This small molecule binds to this protein.
Small molecule (SMILES): OC[C@H]1O[C@H](O[C@H]2[C@H](O)[C@@H](O)[C@@H](O)O[C@@H]2CO)[C@H](O)[C@@H](O)[C@@H]1O

Sequence of chain 1.A:
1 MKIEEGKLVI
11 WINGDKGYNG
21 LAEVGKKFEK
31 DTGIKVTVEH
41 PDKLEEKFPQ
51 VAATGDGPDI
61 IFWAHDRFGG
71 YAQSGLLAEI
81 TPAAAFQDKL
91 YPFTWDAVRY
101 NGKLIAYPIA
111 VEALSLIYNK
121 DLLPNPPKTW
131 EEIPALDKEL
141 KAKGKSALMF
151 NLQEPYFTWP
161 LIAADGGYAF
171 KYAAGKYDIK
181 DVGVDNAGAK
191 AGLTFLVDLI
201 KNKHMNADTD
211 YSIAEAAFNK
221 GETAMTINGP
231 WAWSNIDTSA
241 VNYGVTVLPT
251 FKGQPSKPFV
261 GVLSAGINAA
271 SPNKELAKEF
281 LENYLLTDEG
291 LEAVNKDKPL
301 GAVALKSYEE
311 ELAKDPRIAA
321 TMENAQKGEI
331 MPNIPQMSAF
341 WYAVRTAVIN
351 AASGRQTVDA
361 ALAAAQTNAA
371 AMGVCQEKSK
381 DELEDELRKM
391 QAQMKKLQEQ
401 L

Binding-site contacts:
Ligand atom C2 contacts residue LYS16 of chain 1.A at 3.7 Å.
Ligand atom O3 contacts residue ASP66 of chain 1.A at 2.5 Å (salt-bridge).
Ligand atom C3 contacts residue ASP66 of chain 1.A at 3.4 Å.
Ligand atom O1 contacts residue ASP15 of chain 1.A at 2.7 Å (salt-bridge).
Ligand atom C1 contacts residue TRP231 of chain 1.A at 3.7 Å (hydrophobic).
Ligand atom O3 contacts residue ALA64 of chain 1.A at 3.4 Å.
Ligand atom O2 contacts residue MET331 of chain 1.A at 3.8 Å.
Ligand atom C1 contacts residue ASP15 of chain 1.A at 3.5 Å.
Ligand atom O6 contacts residue PHE157 of chain 1.A at 3.9 Å.
Ligand atom O1 contacts residue LYS16 of chain 1.A at 2.9 Å (salt-bridge).
Ligand atom C6 contacts residue PRO155 of chain 1.A at 3.8 Å (hydrophobic).
Ligand atom O6 contacts residue PRO155 of chain 1.A at 3.2 Å.
Ligand atom C4 contacts residue TRP341 of chain 1.A at 3.6 Å (hydrophobic).
Ligand atom O2 contacts residue LYS16 of chain 1.A at 2.7 Å (salt-bridge).
Ligand atom C2 contacts residue GLU112 of chain 1.A at 3.5 Å.
Ligand atom C2 contacts residue TRP231 of chain 1.A at 3.8 Å (hydrophobic).
Ligand atom O3 contacts residue TRP341 of chain 1.A at 3.9 Å.
Ligand atom O6 contacts residue GLU154 of chain 1.A at 2.7 Å (salt-bridge).
Ligand atom O3 contacts residue ARG67 of chain 1.A at 3.0 Å (salt-bridge).
Ligand atom O1 contacts residue ASN13 of chain 1.A at 3.8 Å.
Ligand atom O5 contacts residue ASP15 of chain 1.A at 4.0 Å.
Ligand atom C1 contacts residue TYR156 of chain 1.A at 3.5 Å (hydrophobic).
Ligand atom O3 contacts residue TRP63 of chain 1.A at 3.4 Å (h-bond).
Ligand atom C6 contacts residue TYR156 of chain 1.A at 3.8 Å (hydrophobic).
Ligand atom O2 contacts residue ALA64 of chain 1.A at 3.5 Å.
Ligand atom O5 contacts residue TYR156 of chain 1.A at 3.3 Å.
Ligand atom C4 contacts residue ARG67 of chain 1.A at 3.8 Å.
Ligand atom C3 contacts residue TRP63 of chain 1.A at 3.6 Å (hydrophobic).
Ligand atom O3 contacts residue GLU112 of chain 1.A at 3.7 Å.
Ligand atom C6 contacts residue TRP341 of chain 1.A at 3.7 Å (hydrophobic).
Ligand atom O2 contacts residue TRP63 of chain 1.A at 3.5 Å (h-bond).
Ligand atom C6 contacts residue GLU154 of chain 1.A at 3.4 Å.
Ligand atom C2 contacts residue ASP66 of chain 1.A at 3.3 Å.
Ligand atom O2 contacts residue ASP66 of chain 1.A at 2.7 Å (salt-bridge).
Ligand atom O6 contacts residue TYR156 of chain 1.A at 3.1 Å (h-bond).
Ligand atom O2 contacts residue GLU112 of chain 1.A at 2.8 Å (salt-bridge).
Ligand atom O4 contacts residue ARG67 of chain 1.A at 2.8 Å (salt-bridge).
Ligand atom O2 contacts residue TRP231 of chain 1.A at 4.0 Å.
Ligand atom O4 contacts residue TRP341 of chain 1.A at 3.9 Å.
Ligand atom C1 contacts residue LYS16 of chain 1.A at 3.5 Å.